Sequence of chain 1.D:
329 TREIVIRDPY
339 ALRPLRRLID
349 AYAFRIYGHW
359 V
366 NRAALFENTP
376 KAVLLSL

Sequence of chain 1.C:
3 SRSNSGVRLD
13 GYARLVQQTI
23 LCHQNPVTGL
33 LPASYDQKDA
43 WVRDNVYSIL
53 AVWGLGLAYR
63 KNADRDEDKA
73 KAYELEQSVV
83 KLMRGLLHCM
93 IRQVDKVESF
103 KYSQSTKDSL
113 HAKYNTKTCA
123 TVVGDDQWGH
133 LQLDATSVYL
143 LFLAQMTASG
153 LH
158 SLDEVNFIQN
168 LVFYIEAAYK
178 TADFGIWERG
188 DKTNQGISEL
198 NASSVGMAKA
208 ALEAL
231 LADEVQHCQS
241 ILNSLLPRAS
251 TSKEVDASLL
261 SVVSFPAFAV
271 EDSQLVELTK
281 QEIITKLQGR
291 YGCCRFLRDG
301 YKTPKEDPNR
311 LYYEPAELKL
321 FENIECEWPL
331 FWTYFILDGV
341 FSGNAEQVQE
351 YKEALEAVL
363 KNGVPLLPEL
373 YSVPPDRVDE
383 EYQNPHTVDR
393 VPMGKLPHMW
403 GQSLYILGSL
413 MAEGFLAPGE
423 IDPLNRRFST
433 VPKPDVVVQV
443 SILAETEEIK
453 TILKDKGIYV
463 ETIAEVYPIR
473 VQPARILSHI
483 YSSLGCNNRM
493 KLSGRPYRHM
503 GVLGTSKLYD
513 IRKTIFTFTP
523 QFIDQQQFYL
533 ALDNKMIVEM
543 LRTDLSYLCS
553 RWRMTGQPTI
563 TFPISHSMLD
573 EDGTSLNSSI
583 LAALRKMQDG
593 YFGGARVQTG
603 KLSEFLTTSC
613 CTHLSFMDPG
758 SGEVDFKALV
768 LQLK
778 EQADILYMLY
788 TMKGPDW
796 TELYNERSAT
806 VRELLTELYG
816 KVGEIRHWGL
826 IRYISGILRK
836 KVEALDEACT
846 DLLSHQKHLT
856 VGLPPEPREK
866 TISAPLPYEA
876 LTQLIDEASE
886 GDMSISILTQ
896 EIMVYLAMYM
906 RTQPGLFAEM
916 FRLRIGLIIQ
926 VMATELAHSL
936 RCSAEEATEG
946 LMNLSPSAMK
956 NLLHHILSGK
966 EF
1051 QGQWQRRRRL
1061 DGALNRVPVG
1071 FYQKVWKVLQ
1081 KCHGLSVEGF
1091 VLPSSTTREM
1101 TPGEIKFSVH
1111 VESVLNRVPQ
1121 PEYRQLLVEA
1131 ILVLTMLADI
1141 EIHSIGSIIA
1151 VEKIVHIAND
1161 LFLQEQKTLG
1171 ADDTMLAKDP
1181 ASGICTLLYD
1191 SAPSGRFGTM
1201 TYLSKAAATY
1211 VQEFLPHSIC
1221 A

Binding-site contacts:
Ligand atom C14 contacts residue LYS1081 of chain 1.C at 2.9 Å.
Ligand atom C12 contacts residue GLU1141 of chain 1.C at 4.1 Å.
Ligand atom C2 contacts residue GLU1141 of chain 1.C at 3.9 Å.
Ligand atom C6 contacts residue LEU1137 of chain 1.C at 2.9 Å (hydrophobic).
Ligand atom C15 contacts residue LEU1134 of chain 1.C at 3.8 Å (hydrophobic).
Ligand atom C1 contacts residue SER1218 of chain 1.C at 3.2 Å.
Ligand atom C3 contacts residue VAL333 of chain 1.D at 4.1 Å (hydrophobic).
Ligand atom C11 contacts residue ALA1138 of chain 1.C at 4.2 Å (hydrophobic).
Ligand atom C2 contacts residue ARG330 of chain 1.D at 3.4 Å.
Ligand atom C8 contacts residue ALA1207 of chain 1.C at 4.2 Å (hydrophobic).
Ligand atom C5 contacts residue ARG330 of chain 1.D at 3.6 Å.
Ligand atom C6 contacts residue ALA1207 of chain 1.C at 4.0 Å (hydrophobic).
Ligand atom C2 contacts residue CYS1220 of chain 1.C at 2.8 Å (hydrophobic).
Ligand atom C1 contacts residue CYS1220 of chain 1.C at 1.4 Å (hydrophobic).
Ligand atom C6 contacts residue ALA1208 of chain 1.C at 3.7 Å (hydrophobic).
Ligand atom C14 contacts residue CYS1082 of chain 1.C at 3.8 Å (hydrophobic).
Ligand atom C10 contacts residue ALA1207 of chain 1.C at 2.8 Å (hydrophobic).
Ligand atom C13 contacts residue ILE1149 of chain 1.C at 4.3 Å (hydrophobic).
Ligand atom C11 contacts residue GLU1141 of chain 1.C at 4.2 Å.
Ligand atom C7 contacts residue LEU1137 of chain 1.C at 3.6 Å (hydrophobic).
Ligand atom C2 contacts residue SER1218 of chain 1.C at 3.5 Å.
Ligand atom C9 contacts residue VAL1211 of chain 1.C at 3.6 Å (hydrophobic).
Ligand atom C13 contacts residue LYS1081 of chain 1.C at 4.2 Å.
Ligand atom C15 contacts residue ILE1149 of chain 1.C at 3.5 Å (hydrophobic).
Ligand atom C4 contacts residue CYS1220 of chain 1.C at 3.9 Å (hydrophobic).
Ligand atom C5 contacts residue ALA1208 of chain 1.C at 3.3 Å (hydrophobic).
Ligand atom C1 contacts residue ARG330 of chain 1.D at 4.3 Å.
Ligand atom C11 contacts residue LEU1137 of chain 1.C at 4.1 Å (hydrophobic).
Ligand atom C5 contacts residue LEU1137 of chain 1.C at 3.9 Å (hydrophobic).
Ligand atom C10 contacts residue ALA1208 of chain 1.C at 4.0 Å (hydrophobic).
Ligand atom C14 contacts residue ILE1145 of chain 1.C at 4.1 Å (hydrophobic).
Ligand atom C3 contacts residue CYS1220 of chain 1.C at 3.8 Å (hydrophobic).
Ligand atom C10 contacts residue VAL1211 of chain 1.C at 2.2 Å (hydrophobic).
Ligand atom C4 contacts residue LEU1137 of chain 1.C at 3.6 Å (hydrophobic).
Ligand atom C4 contacts residue VAL333 of chain 1.D at 3.6 Å (hydrophobic).
Ligand atom C1 contacts residue GLU1141 of chain 1.C at 3.2 Å.
Ligand atom C12 contacts residue ALA1138 of chain 1.C at 4.1 Å (hydrophobic).
Ligand atom C3 contacts residue ARG330 of chain 1.D at 3.8 Å.
Ligand atom C8 contacts residue VAL1211 of chain 1.C at 3.3 Å (hydrophobic).
Ligand atom C13 contacts residue ALA1138 of chain 1.C at 4.3 Å (hydrophobic).

This small molecule binds to this protein.
Small molecule (SMILES): C/C=C(\C)CC/C=C(\C)CCC=C(C)C